Sequence of chain 53.A:
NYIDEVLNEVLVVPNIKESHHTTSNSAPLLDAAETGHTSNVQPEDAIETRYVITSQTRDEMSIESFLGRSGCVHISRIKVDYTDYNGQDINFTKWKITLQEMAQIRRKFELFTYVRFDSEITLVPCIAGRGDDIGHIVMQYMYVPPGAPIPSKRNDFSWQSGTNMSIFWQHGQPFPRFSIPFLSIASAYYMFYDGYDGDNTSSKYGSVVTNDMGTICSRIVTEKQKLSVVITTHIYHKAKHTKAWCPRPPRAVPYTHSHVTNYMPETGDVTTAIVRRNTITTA

Binding-site contacts:
Ligand atom C4 contacts residue LEU103 of chain 53.A at 3.6 Å (hydrophobic).
Ligand atom C2B contacts residue ILE125 of chain 53.A at 4.1 Å (hydrophobic).
Ligand atom C4B contacts residue ILE220 of chain 53.A at 4.2 Å (hydrophobic).
Ligand atom C5B contacts residue ILE125 of chain 53.A at 3.5 Å (hydrophobic).
Ligand atom C5B contacts residue ILE220 of chain 53.A at 4.3 Å (hydrophobic).
Ligand atom C5 contacts residue MET217 of chain 53.A at 3.8 Å (hydrophobic).
Ligand atom C4A contacts residue MET146 of chain 53.A at 4.0 Å (hydrophobic).
Ligand atom C4B contacts residue ILE125 of chain 53.A at 4.0 Å (hydrophobic).
Ligand atom C5A contacts residue TYR145 of chain 53.A at 3.7 Å (hydrophobic).
Ligand atom C2B contacts residue TYR147 of chain 53.A at 3.4 Å (hydrophobic).
Ligand atom C3B contacts residue TYR147 of chain 53.A at 3.3 Å (hydrophobic).
Ligand atom N2 contacts residue ASN215 of chain 53.A at 4.0 Å.
Ligand atom C2B contacts residue ILE184 of chain 53.A at 4.1 Å (hydrophobic).
Ligand atom C5A contacts residue LEU127 of chain 53.A at 3.8 Å (hydrophobic).
Ligand atom C4A contacts residue TYR145 of chain 53.A at 3.7 Å (hydrophobic).
Ligand atom N2 contacts residue MET217 of chain 53.A at 3.1 Å (h-bond).
Ligand atom C3 contacts residue LEU103 of chain 53.A at 4.3 Å (hydrophobic).
Ligand atom C31 contacts residue MET195 of chain 53.A at 3.9 Å (hydrophobic).
Ligand atom N3A contacts residue PHE182 of chain 53.A at 4.1 Å.
Ligand atom CL1 contacts residue ILE239 of chain 53.A at 4.0 Å.
Ligand atom CL1 contacts residue ILE125 of chain 53.A at 3.7 Å.
Ligand atom CL2 contacts residue TYR147 of chain 53.A at 2.4 Å.
Ligand atom C6B contacts residue ILE125 of chain 53.A at 3.3 Å (hydrophobic).
Ligand atom C2C contacts residue MET217 of chain 53.A at 3.9 Å (hydrophobic).
Ligand atom C2A contacts residue ILE220 of chain 53.A at 4.1 Å (hydrophobic).
Ligand atom C3 contacts residue MET217 of chain 53.A at 4.2 Å (hydrophobic).
Ligand atom CL2 contacts residue LEU187 of chain 53.A at 3.9 Å.
Ligand atom C3B contacts residue ILE125 of chain 53.A at 4.3 Å (hydrophobic).
Ligand atom C3C contacts residue ILE101 of chain 53.A at 3.8 Å (hydrophobic).
Ligand atom N3A contacts residue ILE220 of chain 53.A at 4.3 Å.
Ligand atom O1A contacts residue LEU127 of chain 53.A at 4.1 Å.
Ligand atom C31 contacts residue LEU103 of chain 53.A at 4.1 Å (hydrophobic).
Ligand atom N3A contacts residue TYR147 of chain 53.A at 4.1 Å.
Ligand atom C1B contacts residue ILE125 of chain 53.A at 3.6 Å (hydrophobic).
Ligand atom C2A contacts residue PHE182 of chain 53.A at 4.1 Å (hydrophobic).
Ligand atom O1B contacts residue ILE125 of chain 53.A at 4.1 Å.
Ligand atom CL2 contacts residue ILE184 of chain 53.A at 4.2 Å.
Ligand atom O1A contacts residue ILE239 of chain 53.A at 4.3 Å.
Ligand atom C2C contacts residue ILE101 of chain 53.A at 4.2 Å (hydrophobic).
Ligand atom O1 contacts residue MET217 of chain 53.A at 2.7 Å (h-bond).

A protein and the small-molecule ligand that binds it are described below.
Small molecule (SMILES): Cc1cc(CCCOc2c(Cl)cc(C3=NCCO3)cc2Cl)on1